This protein binds this small molecule.
Small molecule (SMILES): NCCCC[C@H](NC(=O)[C@@H](Cc1c[nH]c2ccccc12)NC(=O)[C@H](CC1=c2ccccc2=NC1)NC(=O)[C@H](N)CS)C(=O)N[C@H](CCCCN)C(=O)N[C@@H](CCCCN)C(=O)N[C@H](CCCCN)C(=O)N[C@@H](CCCCN)C(=O)N[C@H](Cc1c[nH]c2ccccc12)C(=O)N[C@@H](CC1=c2ccccc2=NC1)C(=O)N[C@H](CS)C(N)=O

Binding-site contacts:
Ligand atom SG contacts residue OXE1 of chain 1.U at 1.8 Å.
Ligand atom CB contacts residue OXE1 of chain 1.U at 2.7 Å.
Ligand atom CD1 contacts residue THR98 of chain 1.B at 3.2 Å.
Ligand atom C contacts residue ZDC1 of chain 1.P at 3.0 Å.
Ligand atom N contacts residue SER23 of chain 1.B at 4.0 Å.
Ligand atom O contacts residue ZDC1 of chain 1.P at 3.5 Å.
Ligand atom CB contacts residue ASP99 of chain 1.B at 3.5 Å.
Ligand atom O contacts residue OXE1 of chain 1.U at 3.5 Å.
Ligand atom CA contacts residue THR98 of chain 1.B at 4.0 Å.
Ligand atom CA contacts residue ZDC1 of chain 1.P at 3.6 Å.
Ligand atom CB contacts residue ZDC1 of chain 1.P at 4.1 Å.
Ligand atom CB contacts residue GLY24 of chain 1.B at 3.7 Å.
Ligand atom O contacts residue ASP99 of chain 1.B at 4.0 Å.
Ligand atom CB contacts residue THR98 of chain 1.B at 4.0 Å.
Ligand atom CD contacts residue ASP99 of chain 1.B at 3.5 Å.
Ligand atom CB contacts residue ZDC1 of chain 1.P at 3.7 Å.
Ligand atom SG contacts residue GLY24 of chain 1.B at 3.8 Å.
Ligand atom CA contacts residue ZDC1 of chain 1.P at 4.1 Å.
Ligand atom CG contacts residue ZDC1 of chain 1.P at 3.6 Å.
Ligand atom CE contacts residue ZDC1 of chain 1.P at 3.5 Å.
Ligand atom CB contacts residue THR98 of chain 1.B at 3.8 Å.
Ligand atom CG contacts residue ASP99 of chain 1.B at 4.0 Å.
Ligand atom N contacts residue ZDC1 of chain 1.P at 1.3 Å.
Ligand atom C contacts residue OXE1 of chain 1.U at 3.5 Å.
Ligand atom N contacts residue THR98 of chain 1.B at 2.9 Å (h-bond).
Ligand atom CA contacts residue ZDC1 of chain 1.P at 2.4 Å.
Ligand atom N contacts residue OXE1 of chain 1.U at 3.9 Å.
Ligand atom CA contacts residue OXE1 of chain 1.U at 3.3 Å.
Ligand atom NZ contacts residue ZDC1 of chain 1.P at 3.0 Å (h-bond).
Ligand atom CA contacts residue SER23 of chain 1.B at 3.7 Å.
Ligand atom O contacts residue ZDC1 of chain 1.P at 3.1 Å.
Ligand atom CG contacts residue THR98 of chain 1.B at 3.5 Å.
Ligand atom CA contacts residue THR98 of chain 1.B at 3.4 Å.
Ligand atom CD contacts residue ZDC1 of chain 1.P at 3.1 Å.
Ligand atom C contacts residue THR98 of chain 1.B at 3.6 Å.
Ligand atom NE1 contacts residue THR98 of chain 1.B at 3.6 Å.
Ligand atom C contacts residue ZDC1 of chain 1.P at 4.0 Å.
Ligand atom CB contacts residue SER23 of chain 1.B at 3.9 Å.
Ligand atom O contacts residue ZDC1 of chain 1.P at 3.4 Å.
Ligand atom NZ contacts residue SER23 of chain 1.B at 2.9 Å (h-bond).

Sequence of chain 1.B:
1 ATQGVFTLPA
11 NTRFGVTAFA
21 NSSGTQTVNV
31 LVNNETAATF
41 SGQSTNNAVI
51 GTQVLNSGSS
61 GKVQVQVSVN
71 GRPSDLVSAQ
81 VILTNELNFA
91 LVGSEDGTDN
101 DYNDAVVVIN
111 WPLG

Sequence of chain 1.D:
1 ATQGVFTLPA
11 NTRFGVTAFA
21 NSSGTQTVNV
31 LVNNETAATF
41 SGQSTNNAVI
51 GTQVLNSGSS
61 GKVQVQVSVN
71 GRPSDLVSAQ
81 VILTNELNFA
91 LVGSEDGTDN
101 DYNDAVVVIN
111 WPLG